Sequence of chain 1.A:
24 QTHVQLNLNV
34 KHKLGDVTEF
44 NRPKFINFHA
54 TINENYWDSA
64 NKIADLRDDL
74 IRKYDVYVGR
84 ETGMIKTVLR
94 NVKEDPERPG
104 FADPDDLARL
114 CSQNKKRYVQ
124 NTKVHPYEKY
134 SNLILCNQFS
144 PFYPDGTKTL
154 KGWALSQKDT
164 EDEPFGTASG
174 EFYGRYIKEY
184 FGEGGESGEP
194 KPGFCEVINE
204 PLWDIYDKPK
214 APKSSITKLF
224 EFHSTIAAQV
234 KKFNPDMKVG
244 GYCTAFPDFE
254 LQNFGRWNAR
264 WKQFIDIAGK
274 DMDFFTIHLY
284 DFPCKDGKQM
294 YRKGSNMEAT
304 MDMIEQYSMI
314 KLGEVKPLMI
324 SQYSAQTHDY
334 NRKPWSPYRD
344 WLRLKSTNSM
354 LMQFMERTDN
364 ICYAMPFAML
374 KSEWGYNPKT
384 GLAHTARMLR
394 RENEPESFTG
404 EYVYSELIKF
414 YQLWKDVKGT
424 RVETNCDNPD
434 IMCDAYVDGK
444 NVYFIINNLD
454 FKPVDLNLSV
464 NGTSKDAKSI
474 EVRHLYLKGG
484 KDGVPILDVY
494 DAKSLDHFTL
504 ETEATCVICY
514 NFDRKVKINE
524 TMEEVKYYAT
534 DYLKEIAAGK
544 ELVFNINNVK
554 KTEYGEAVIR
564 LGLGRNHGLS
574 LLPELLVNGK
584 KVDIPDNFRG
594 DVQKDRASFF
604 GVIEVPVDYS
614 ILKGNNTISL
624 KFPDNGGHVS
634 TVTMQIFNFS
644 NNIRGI

Binding-site contacts:
Ligand atom O4 contacts residue GLU203 of chain 1.A at 3.3 Å (salt-bridge).
Ligand atom O4 contacts residue PHE285 of chain 1.A at 3.7 Å.
Ligand atom O3 contacts residue HIS52 of chain 1.A at 3.6 Å.
Ligand atom C1 contacts residue GLN329 of chain 1.A at 3.6 Å.
Ligand atom O2 contacts residue SO41 of chain 1.E at 2.9 Å (h-bond).
Ligand atom O4 contacts residue PHE249 of chain 1.A at 3.5 Å.
Ligand atom C2 contacts residue SO41 of chain 1.E at 3.6 Å.
Ligand atom O2 contacts residue ASN202 of chain 1.A at 3.5 Å (h-bond).
Ligand atom O4 contacts residue GLN141 of chain 1.A at 3.0 Å (h-bond).
Ligand atom C2 contacts residue ASN202 of chain 1.A at 3.7 Å.
Ligand atom O4 contacts residue THR85 of chain 1.A at 3.1 Å (h-bond).
Ligand atom O5 contacts residue PHE249 of chain 1.A at 3.3 Å.
Ligand atom O3 contacts residue THR85 of chain 1.A at 3.6 Å (h-bond).
Ligand atom O3 contacts residue GLY86 of chain 1.A at 3.5 Å.
Ligand atom O3 contacts residue GLN329 of chain 1.A at 2.9 Å (h-bond).
Ligand atom C1 contacts residue TRP377 of chain 1.A at 3.6 Å (hydrophobic).
Ligand atom C6 contacts residue GLU203 of chain 1.A at 3.6 Å.
Ligand atom O3 contacts residue SO41 of chain 1.E at 3.1 Å (h-bond).
Ligand atom C1 contacts residue GLN141 of chain 1.A at 3.6 Å.
Ligand atom O2 contacts residue GLN325 of chain 1.A at 3.1 Å (h-bond).
Ligand atom O2 contacts residue GLN329 of chain 1.A at 3.2 Å (h-bond).
Ligand atom O1 contacts residue HIS331 of chain 1.A at 3.7 Å.
Ligand atom C6 contacts residue HIS52 of chain 1.A at 3.4 Å.
Ligand atom O5 contacts residue LYS288 of chain 1.A at 3.4 Å.
Ligand atom O5 contacts residue GLN329 of chain 1.A at 3.5 Å (h-bond).
Ligand atom O4 contacts residue HIS331 of chain 1.A at 2.9 Å (h-bond).
Ligand atom C2 contacts residue SO41 of chain 1.E at 3.4 Å.
Ligand atom C2 contacts residue GLU203 of chain 1.A at 3.6 Å.
Ligand atom O3 contacts residue TRP206 of chain 1.A at 3.1 Å (h-bond).
Ligand atom C4 contacts residue THR85 of chain 1.A at 3.7 Å.
Ligand atom O5 contacts residue HIS331 of chain 1.A at 3.5 Å (h-bond).
Ligand atom O2 contacts residue GLU203 of chain 1.A at 2.8 Å (salt-bridge).
Ligand atom C6 contacts residue TRP206 of chain 1.A at 3.4 Å (hydrophobic).
Ligand atom C3 contacts residue THR85 of chain 1.A at 3.2 Å.
Ligand atom C4 contacts residue PHE249 of chain 1.A at 3.6 Å (hydrophobic).
Ligand atom O6 contacts residue HIS387 of chain 1.A at 3.4 Å (h-bond).
Ligand atom O4 contacts residue GLN329 of chain 1.A at 2.8 Å (h-bond).
Ligand atom O2 contacts residue SO41 of chain 1.E at 2.7 Å (h-bond).
Ligand atom O5 contacts residue GLN141 of chain 1.A at 3.0 Å (h-bond).
Ligand atom O4 contacts residue GLN141 of chain 1.A at 3.5 Å (h-bond).

This small molecule binds to this protein.
Small molecule (SMILES): OC[C@H]1O[C@@H](O[C@H]2[C@H]3OC[C@@H]2O[C@@H](O[C@H]2[C@@H](O)[C@@H](CO)O[C@@H](O[C@H]4[C@H]5OC[C@@H]4O[C@@H](O[C@@H]4[C@@H](O)[C@H](O)O[C@H](CO)[C@@H]4O)[C@H]5O)[C@@H]2O)[C@H]3O)[C@H](O)[C@@H](O)[C@H]1O